This small molecule binds to this protein.
Small molecule (SMILES): Nc1ncnc2c1ncn2[C@@H]1O[C@H](CO[P](=O)(O)O[P](=O)(O)NP(=O)(O)O)[C@@H](O)[C@H]1O

Binding-site contacts:
Ligand atom C2 contacts residue MET125 of chain 1.B at 3.6 Å (hydrophobic).
Ligand atom O2B contacts residue THR142 of chain 1.B at 3.4 Å (h-bond).
Ligand atom O2A contacts residue ASN78 of chain 1.B at 2.5 Å (h-bond).
Ligand atom O4' contacts residue ASN133 of chain 1.B at 3.5 Å.
Ligand atom PG contacts residue GLY162 of chain 1.B at 3.3 Å.
Ligand atom O3G contacts residue MG1 of chain 1.G at 2.6 Å.
Ligand atom N3B contacts residue MG1 of chain 1.G at 2.5 Å.
Ligand atom O2B contacts residue GLY159 of chain 1.B at 2.8 Å (h-bond).
Ligand atom O1A contacts residue GLY162 of chain 1.B at 2.8 Å (h-bond).
Ligand atom O2G contacts residue GLY164 of chain 1.B at 2.4 Å (h-bond).
Ligand atom N1 contacts residue ALA82 of chain 1.B at 3.4 Å.
Ligand atom O1A contacts residue VAL163 of chain 1.B at 3.5 Å.
Ligand atom N3B contacts residue GLY159 of chain 1.B at 3.1 Å.
Ligand atom O1A contacts residue PHE165 of chain 1.B at 2.8 Å (h-bond).
Ligand atom O3G contacts residue ARG424 of chain 1.B at 3.3 Å (salt-bridge).
Ligand atom O1G contacts residue GLN160 of chain 1.B at 3.5 Å (h-bond).
Ligand atom N6 contacts residue THR211 of chain 1.B at 3.2 Å (h-bond).
Ligand atom O1A contacts residue GLY164 of chain 1.B at 3.0 Å (h-bond).
Ligand atom O2A contacts residue PHE165 of chain 1.B at 3.2 Å (h-bond).
Ligand atom N3B contacts residue ASN78 of chain 1.B at 3.2 Å (h-bond).
Ligand atom O2G contacts residue MG1 of chain 1.G at 3.0 Å.
Ligand atom O3G contacts residue GLU74 of chain 1.B at 3.5 Å (salt-bridge).
Ligand atom O3A contacts residue GLY162 of chain 1.B at 3.1 Å.
Ligand atom N9 contacts residue MET125 of chain 1.B at 3.5 Å (h-bond).
Ligand atom PA contacts residue PHE165 of chain 1.B at 3.5 Å.
Ligand atom O1G contacts residue GLY162 of chain 1.B at 2.4 Å (h-bond).
Ligand atom O2' contacts residue GLY141 of chain 1.B at 3.2 Å.
Ligand atom O2' contacts residue ASN133 of chain 1.B at 3.5 Å (h-bond).
Ligand atom PG contacts residue MG1 of chain 1.G at 2.8 Å.
Ligand atom O1B contacts residue ASN78 of chain 1.B at 3.0 Å (h-bond).
Ligand atom N3 contacts residue MET125 of chain 1.B at 3.3 Å.
Ligand atom O3' contacts residue THR142 of chain 1.B at 3.1 Å (h-bond).
Ligand atom O2' contacts residue THR142 of chain 1.B at 3.2 Å (h-bond).
Ligand atom O2A contacts residue MG1 of chain 1.G at 2.9 Å.
Ligand atom O1G contacts residue GLY159 of chain 1.B at 3.0 Å.
Ligand atom O2G contacts residue VAL163 of chain 1.B at 3.0 Å (h-bond).
Ligand atom O3' contacts residue GLY141 of chain 1.B at 3.5 Å (h-bond).
Ligand atom O1G contacts residue PHE161 of chain 1.B at 3.1 Å (h-bond).
Ligand atom C4 contacts residue MET125 of chain 1.B at 3.4 Å (hydrophobic).
Ligand atom O2G contacts residue GLY162 of chain 1.B at 3.0 Å.

Sequence of chain 1.B:
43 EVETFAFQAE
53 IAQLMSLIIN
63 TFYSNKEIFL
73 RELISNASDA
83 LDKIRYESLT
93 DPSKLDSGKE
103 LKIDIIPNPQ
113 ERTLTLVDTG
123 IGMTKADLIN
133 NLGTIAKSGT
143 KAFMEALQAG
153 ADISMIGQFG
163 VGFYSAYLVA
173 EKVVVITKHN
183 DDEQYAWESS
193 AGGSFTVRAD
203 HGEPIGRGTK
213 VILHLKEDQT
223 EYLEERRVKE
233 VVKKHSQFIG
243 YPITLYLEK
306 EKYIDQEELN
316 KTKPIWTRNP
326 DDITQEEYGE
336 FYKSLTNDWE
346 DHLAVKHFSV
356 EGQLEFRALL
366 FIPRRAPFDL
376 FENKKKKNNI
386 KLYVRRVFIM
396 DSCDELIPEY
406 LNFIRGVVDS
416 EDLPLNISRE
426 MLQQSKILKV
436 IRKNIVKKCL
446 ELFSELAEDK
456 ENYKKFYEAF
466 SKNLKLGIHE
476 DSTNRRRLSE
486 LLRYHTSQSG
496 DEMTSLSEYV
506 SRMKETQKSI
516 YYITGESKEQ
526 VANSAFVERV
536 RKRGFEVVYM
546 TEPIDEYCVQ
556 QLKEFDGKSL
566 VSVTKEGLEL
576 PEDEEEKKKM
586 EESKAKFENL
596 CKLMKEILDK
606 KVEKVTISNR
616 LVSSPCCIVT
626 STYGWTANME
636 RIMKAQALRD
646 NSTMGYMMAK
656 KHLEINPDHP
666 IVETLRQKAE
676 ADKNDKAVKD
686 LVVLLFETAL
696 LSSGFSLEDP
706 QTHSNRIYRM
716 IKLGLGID